Sequence of chain 1.F:
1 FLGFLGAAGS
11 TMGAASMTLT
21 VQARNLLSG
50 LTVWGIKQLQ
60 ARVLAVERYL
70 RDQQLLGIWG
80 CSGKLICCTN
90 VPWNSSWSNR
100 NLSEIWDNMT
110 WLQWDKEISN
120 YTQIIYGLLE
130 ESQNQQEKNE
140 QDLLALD

Binding-site contacts:
Ligand atom C7 contacts residue ASN119 of chain 1.F at 3.3 Å.
Ligand atom C7 contacts residue SER118 of chain 1.F at 3.8 Å.
Ligand atom C8 contacts residue ASN119 of chain 1.F at 3.9 Å.
Ligand atom O5 contacts residue ASN119 of chain 1.F at 2.3 Å (h-bond).
Ligand atom O7 contacts residue SER118 of chain 1.F at 2.7 Å (h-bond).
Ligand atom O7 contacts residue ASN119 of chain 1.F at 3.0 Å (h-bond).
Ligand atom C3 contacts residue ASN119 of chain 1.F at 3.8 Å.
Ligand atom N2 contacts residue ASN119 of chain 1.F at 3.0 Å (h-bond).
Ligand atom C4 contacts residue ASN119 of chain 1.F at 4.2 Å.
Ligand atom C5 contacts residue ASN119 of chain 1.F at 3.7 Å.
Ligand atom C1 contacts residue ASN119 of chain 1.F at 1.4 Å.
Ligand atom C2 contacts residue ASN119 of chain 1.F at 2.5 Å.

A small-molecule ligand and the protein it binds are described below.
Small molecule (SMILES): CC(=O)N[C@@H]1[C@@H](O)[C@H](O)[C@@H](CO)O[C@H]1O